Sequence of chain 1.HA:
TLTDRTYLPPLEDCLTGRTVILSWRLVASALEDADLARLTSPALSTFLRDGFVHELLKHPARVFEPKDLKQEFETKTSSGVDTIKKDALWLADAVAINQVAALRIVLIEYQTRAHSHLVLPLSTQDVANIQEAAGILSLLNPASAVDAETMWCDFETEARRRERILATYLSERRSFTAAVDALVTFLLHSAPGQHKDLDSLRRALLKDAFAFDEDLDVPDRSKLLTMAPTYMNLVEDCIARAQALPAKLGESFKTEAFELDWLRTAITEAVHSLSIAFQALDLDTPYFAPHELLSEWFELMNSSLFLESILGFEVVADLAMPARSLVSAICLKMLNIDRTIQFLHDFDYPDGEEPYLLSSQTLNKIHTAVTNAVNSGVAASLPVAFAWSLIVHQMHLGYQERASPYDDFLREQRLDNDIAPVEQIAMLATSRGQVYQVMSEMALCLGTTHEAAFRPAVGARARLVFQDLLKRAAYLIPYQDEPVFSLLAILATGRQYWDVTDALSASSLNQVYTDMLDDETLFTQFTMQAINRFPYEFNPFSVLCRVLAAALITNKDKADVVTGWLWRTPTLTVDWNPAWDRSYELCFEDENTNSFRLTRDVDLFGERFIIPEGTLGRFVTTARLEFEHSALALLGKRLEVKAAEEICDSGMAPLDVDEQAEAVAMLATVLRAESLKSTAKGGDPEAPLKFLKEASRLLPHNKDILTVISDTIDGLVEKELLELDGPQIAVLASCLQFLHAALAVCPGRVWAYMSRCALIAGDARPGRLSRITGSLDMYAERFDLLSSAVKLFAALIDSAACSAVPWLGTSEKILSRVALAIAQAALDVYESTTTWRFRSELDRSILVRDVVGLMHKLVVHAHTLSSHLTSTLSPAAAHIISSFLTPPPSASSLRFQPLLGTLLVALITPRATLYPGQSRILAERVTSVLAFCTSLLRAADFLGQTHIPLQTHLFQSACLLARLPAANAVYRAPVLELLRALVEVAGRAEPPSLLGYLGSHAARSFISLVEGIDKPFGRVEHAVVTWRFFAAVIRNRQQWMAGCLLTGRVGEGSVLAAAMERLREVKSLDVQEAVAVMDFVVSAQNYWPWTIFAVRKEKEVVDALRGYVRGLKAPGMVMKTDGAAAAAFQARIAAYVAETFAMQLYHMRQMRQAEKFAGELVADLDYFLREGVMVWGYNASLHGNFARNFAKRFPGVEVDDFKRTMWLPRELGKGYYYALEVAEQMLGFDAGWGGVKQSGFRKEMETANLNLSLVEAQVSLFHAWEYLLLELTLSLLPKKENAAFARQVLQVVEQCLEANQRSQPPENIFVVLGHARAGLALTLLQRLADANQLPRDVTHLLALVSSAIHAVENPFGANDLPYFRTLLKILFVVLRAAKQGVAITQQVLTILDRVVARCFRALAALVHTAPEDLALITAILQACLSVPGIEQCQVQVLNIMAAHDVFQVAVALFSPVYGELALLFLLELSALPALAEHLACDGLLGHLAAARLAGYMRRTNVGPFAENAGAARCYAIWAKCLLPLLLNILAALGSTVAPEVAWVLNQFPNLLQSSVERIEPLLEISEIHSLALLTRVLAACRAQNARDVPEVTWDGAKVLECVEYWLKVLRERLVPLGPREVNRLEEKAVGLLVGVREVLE

Binding-site contacts:
Ligand atom CD1 contacts residue ILE535 of chain 1.HA at 4.0 Å (hydrophobic).
Ligand atom NE2 contacts residue PRO536 of chain 1.HA at 4.2 Å.
Ligand atom CD2 contacts residue THR488 of chain 1.HA at 4.2 Å.
Ligand atom CB contacts residue GLU481 of chain 1.HA at 3.6 Å.
Ligand atom O contacts residue LEU534 of chain 1.HA at 4.3 Å.
Ligand atom CD contacts residue TYR537 of chain 1.HA at 4.5 Å (hydrophobic).
Ligand atom CD2 contacts residue MET485 of chain 1.HA at 4.0 Å (hydrophobic).
Ligand atom CD1 contacts residue THR488 of chain 1.HA at 4.2 Å.
Ligand atom C contacts residue HIS409 of chain 1.HA at 4.4 Å.
Ligand atom N contacts residue PRO536 of chain 1.HA at 4.2 Å.
Ligand atom CB contacts residue THR488 of chain 1.HA at 4.4 Å.
Ligand atom CB contacts residue LEU534 of chain 1.HA at 4.3 Å (hydrophobic).
Ligand atom O contacts residue HIS409 of chain 1.HA at 3.6 Å.
Ligand atom CG contacts residue TYR533 of chain 1.HA at 3.3 Å (hydrophobic).
Ligand atom CE1 contacts residue LEU413 of chain 1.HA at 4.2 Å (hydrophobic).
Ligand atom CA contacts residue TYR537 of chain 1.HA at 4.5 Å (hydrophobic).
Ligand atom CA contacts residue ILE535 of chain 1.HA at 3.8 Å (hydrophobic).
Ligand atom CB contacts residue TYR533 of chain 1.HA at 3.6 Å (hydrophobic).
Ligand atom CB contacts residue TYR537 of chain 1.HA at 3.0 Å (hydrophobic).
Ligand atom CD2 contacts residue ALA484 of chain 1.HA at 3.6 Å (hydrophobic).
Ligand atom CD1 contacts residue GLN538 of chain 1.HA at 3.1 Å.
Ligand atom CD1 contacts residue ILE535 of chain 1.HA at 4.0 Å (hydrophobic).
Ligand atom ND2 contacts residue TYR533 of chain 1.HA at 3.7 Å.
Ligand atom CD1 contacts residue LEU413 of chain 1.HA at 4.1 Å (hydrophobic).
Ligand atom O contacts residue PRO536 of chain 1.HA at 3.8 Å.
Ligand atom CD1 contacts residue PHE402 of chain 1.HA at 4.0 Å (hydrophobic).
Ligand atom N contacts residue ILE535 of chain 1.HA at 3.7 Å.
Ligand atom CB contacts residue ILE535 of chain 1.HA at 4.2 Å (hydrophobic).
Ligand atom CG contacts residue TYR537 of chain 1.HA at 3.2 Å (hydrophobic).
Ligand atom OD1 contacts residue TYR533 of chain 1.HA at 3.4 Å.
Ligand atom CG contacts residue PRO536 of chain 1.HA at 4.5 Å (hydrophobic).
Ligand atom CG1 contacts residue THR488 of chain 1.HA at 4.2 Å.

The protein below binds the small molecule below.
Small molecule (SMILES): CC[C@H](C)[C@H](NC(=O)[C@H](CO)NC(=O)[C@H](CC(=O)O)NC(=O)[C@@H](N)CCC(=O)O)C(=O)N[C@@H](CC(C)C)C(=O)N[C@@H](CCC(N)=O)C(=O)N1CCC[C@H]1C(=O)NCC(=O)N[C@@H](C)C(=O)N[C@@H](Cc1ccccc1)C(=O)N[C@@H](CO)C(=O)N[C@@H](C)C(=O)N[C@H](C=O)CC(N)=O